Binding-site contacts:
Ligand atom C4 contacts residue ASN286 of chain 1.A at 4.2 Å.
Ligand atom C7 contacts residue ASN286 of chain 1.A at 3.5 Å.
Ligand atom O7 contacts residue ASN286 of chain 1.A at 3.7 Å.
Ligand atom O5 contacts residue ASN286 of chain 1.A at 2.4 Å (h-bond).
Ligand atom C5 contacts residue ASN286 of chain 1.A at 3.7 Å.
Ligand atom N2 contacts residue ASN286 of chain 1.A at 2.9 Å (h-bond).
Ligand atom C2 contacts residue ASN286 of chain 1.A at 2.5 Å.
Ligand atom C3 contacts residue ASN286 of chain 1.A at 3.8 Å.
Ligand atom C1 contacts residue ASN286 of chain 1.A at 1.4 Å.

A small-molecule ligand and the protein it binds are described below.
Small molecule (SMILES): CC(=O)N[C@@H]1[C@@H](O)[C@H](O)[C@@H](CO)O[C@H]1O

Sequence of chain 1.A:
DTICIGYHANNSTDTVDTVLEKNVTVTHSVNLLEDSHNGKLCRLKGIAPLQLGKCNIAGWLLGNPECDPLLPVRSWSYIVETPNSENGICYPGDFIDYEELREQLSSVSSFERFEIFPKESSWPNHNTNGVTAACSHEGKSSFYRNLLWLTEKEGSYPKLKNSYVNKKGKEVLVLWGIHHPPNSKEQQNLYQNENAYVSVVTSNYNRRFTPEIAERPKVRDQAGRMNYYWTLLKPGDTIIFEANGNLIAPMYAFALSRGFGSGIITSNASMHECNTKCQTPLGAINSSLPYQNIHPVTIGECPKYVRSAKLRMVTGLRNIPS